This small molecule binds to this protein.
Small molecule (SMILES): CC(C)CCC[C@@H](C)[C@H]1CC[C@H]2[C@@H]3CC=C4C[C@@H](O)CC[C@]4(C)[C@H]3CC[C@]12C

Binding-site contacts:
Ligand atom O1 contacts residue CYS383 of chain 1.A at 3.5 Å.
Ligand atom C12 contacts residue ILE372 of chain 1.A at 4.3 Å (hydrophobic).
Ligand atom O1 contacts residue SER384 of chain 1.A at 2.8 Å (h-bond).
Ligand atom C25 contacts residue PRO369 of chain 1.A at 4.2 Å (hydrophobic).
Ligand atom C12 contacts residue PHE376 of chain 1.A at 4.1 Å (hydrophobic).
Ligand atom C23 contacts residue PRO369 of chain 1.A at 4.2 Å (hydrophobic).
Ligand atom C11 contacts residue PHE376 of chain 1.A at 4.1 Å (hydrophobic).
Ligand atom C19 contacts residue LEU390 of chain 1.A at 3.9 Å (hydrophobic).
Ligand atom C5 contacts residue OLA1 of chain 1.R at 4.2 Å.
Ligand atom C9 contacts residue PHE376 of chain 1.A at 4.2 Å (hydrophobic).
Ligand atom C4 contacts residue OLA1 of chain 1.R at 4.2 Å.
Ligand atom C6 contacts residue OLA1 of chain 1.R at 4.3 Å.
Ligand atom C26 contacts residue LEU365 of chain 1.A at 3.9 Å (hydrophobic).
Ligand atom C3 contacts residue CYS383 of chain 1.A at 4.1 Å (hydrophobic).
Ligand atom C2 contacts residue ALA386 of chain 1.A at 4.2 Å (hydrophobic).
Ligand atom C1 contacts residue PHE376 of chain 1.A at 3.8 Å (hydrophobic).
Ligand atom C19 contacts residue ALA386 of chain 1.A at 4.2 Å (hydrophobic).
Ligand atom C26 contacts residue PRO369 of chain 1.A at 4.2 Å (hydrophobic).
Ligand atom C21 contacts residue PRO369 of chain 1.A at 3.7 Å (hydrophobic).
Ligand atom C19 contacts residue OLA1 of chain 1.R at 3.9 Å.
Ligand atom C18 contacts residue LEU390 of chain 1.A at 4.1 Å (hydrophobic).
Ligand atom C27 contacts residue LEU365 of chain 1.A at 4.2 Å (hydrophobic).
Ligand atom C18 contacts residue OLA1 of chain 1.R at 4.0 Å.
Ligand atom C2 contacts residue SER384 of chain 1.A at 3.5 Å.
Ligand atom C11 contacts residue ILE373 of chain 1.A at 4.0 Å (hydrophobic).
Ligand atom C2 contacts residue PHE376 of chain 1.A at 4.4 Å (hydrophobic).
Ligand atom C12 contacts residue ILE373 of chain 1.A at 4.0 Å (hydrophobic).
Ligand atom C11 contacts residue LEU390 of chain 1.A at 4.5 Å (hydrophobic).
Ligand atom C3 contacts residue SER384 of chain 1.A at 3.7 Å.
Ligand atom C21 contacts residue ILE372 of chain 1.A at 4.4 Å (hydrophobic).

Sequence of chain 1.A:
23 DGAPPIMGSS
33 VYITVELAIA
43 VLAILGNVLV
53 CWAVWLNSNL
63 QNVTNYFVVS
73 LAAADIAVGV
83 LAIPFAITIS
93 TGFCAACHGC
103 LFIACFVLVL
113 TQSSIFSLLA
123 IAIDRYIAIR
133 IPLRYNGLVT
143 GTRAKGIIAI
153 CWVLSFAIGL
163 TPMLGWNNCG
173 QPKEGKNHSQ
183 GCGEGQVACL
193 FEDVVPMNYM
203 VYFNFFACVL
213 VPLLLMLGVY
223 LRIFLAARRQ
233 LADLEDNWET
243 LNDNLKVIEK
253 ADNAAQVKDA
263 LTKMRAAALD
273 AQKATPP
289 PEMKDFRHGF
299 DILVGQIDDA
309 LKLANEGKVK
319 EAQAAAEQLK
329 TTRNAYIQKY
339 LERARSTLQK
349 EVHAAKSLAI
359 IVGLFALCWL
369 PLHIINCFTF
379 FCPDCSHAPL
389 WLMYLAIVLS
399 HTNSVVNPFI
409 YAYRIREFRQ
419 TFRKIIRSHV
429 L